Sequence of chain 2.A:
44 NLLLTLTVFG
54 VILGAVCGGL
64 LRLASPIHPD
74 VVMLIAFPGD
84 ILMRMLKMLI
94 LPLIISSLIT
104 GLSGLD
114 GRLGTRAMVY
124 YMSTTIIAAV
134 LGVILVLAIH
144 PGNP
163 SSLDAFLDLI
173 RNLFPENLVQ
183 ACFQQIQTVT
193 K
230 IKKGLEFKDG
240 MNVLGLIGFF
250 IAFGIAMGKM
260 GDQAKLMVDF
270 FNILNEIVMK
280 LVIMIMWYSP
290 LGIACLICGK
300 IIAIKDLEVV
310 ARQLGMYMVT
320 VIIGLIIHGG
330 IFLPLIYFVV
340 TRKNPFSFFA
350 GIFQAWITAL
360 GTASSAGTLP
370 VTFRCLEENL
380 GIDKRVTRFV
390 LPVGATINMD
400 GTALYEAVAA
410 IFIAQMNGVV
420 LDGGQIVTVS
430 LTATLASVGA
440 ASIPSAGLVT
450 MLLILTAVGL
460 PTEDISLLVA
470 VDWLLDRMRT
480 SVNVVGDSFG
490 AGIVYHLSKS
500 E

Binding-site contacts:
Ligand atom C16 contacts residue TYR287 of chain 2.A at 4.1 Å (hydrophobic).
Ligand atom C4 contacts residue PC11 of chain 2.E at 3.9 Å.
Ligand atom C4 contacts residue TRP286 of chain 2.A at 4.4 Å (hydrophobic).
Ligand atom C7 contacts residue TRP286 of chain 2.A at 3.8 Å (hydrophobic).
Ligand atom C15 contacts residue TYR287 of chain 2.A at 4.4 Å (hydrophobic).
Ligand atom C17 contacts residue TRP286 of chain 2.A at 3.9 Å (hydrophobic).
Ligand atom C14 contacts residue TRP286 of chain 2.A at 3.6 Å (hydrophobic).
Ligand atom C16 contacts residue TRP286 of chain 2.A at 3.7 Å (hydrophobic).
Ligand atom C26 contacts residue LEU290 of chain 2.A at 3.9 Å (hydrophobic).
Ligand atom C20 contacts residue LEU290 of chain 2.A at 4.2 Å (hydrophobic).
Ligand atom C27 contacts residue PC11 of chain 2.E at 4.5 Å.
Ligand atom C5 contacts residue PC11 of chain 2.E at 4.2 Å.
Ligand atom C7 contacts residue PC11 of chain 2.E at 3.1 Å.
Ligand atom C2 contacts residue LEU45 of chain 2.A at 3.6 Å (hydrophobic).
Ligand atom C23 contacts residue LEU290 of chain 2.A at 4.5 Å (hydrophobic).
Ligand atom C14 contacts residue PC11 of chain 2.E at 4.3 Å.
Ligand atom C21 contacts residue LEU290 of chain 2.A at 3.4 Å (hydrophobic).
Ligand atom C21 contacts residue PRO289 of chain 2.A at 3.7 Å (hydrophobic).
Ligand atom C6 contacts residue PC11 of chain 2.E at 3.3 Å.
Ligand atom C3 contacts residue TRP286 of chain 2.A at 3.5 Å (hydrophobic).
Ligand atom C12 contacts residue LEU49 of chain 2.A at 4.1 Å (hydrophobic).
Ligand atom C6 contacts residue TRP286 of chain 2.A at 3.6 Å (hydrophobic).
Ligand atom C11 contacts residue LEU49 of chain 2.A at 3.9 Å (hydrophobic).
Ligand atom C2 contacts residue TRP286 of chain 2.A at 3.7 Å (hydrophobic).
Ligand atom O1 contacts residue TRP286 of chain 2.A at 4.1 Å.
Ligand atom C25 contacts residue LEU290 of chain 2.A at 3.8 Å (hydrophobic).
Ligand atom C9 contacts residue TRP286 of chain 2.A at 3.8 Å (hydrophobic).
Ligand atom C1 contacts residue TRP286 of chain 2.A at 3.4 Å (hydrophobic).
Ligand atom C24 contacts residue LEU290 of chain 2.A at 3.9 Å (hydrophobic).
Ligand atom C16 contacts residue PC11 of chain 2.E at 4.0 Å.
Ligand atom C10 contacts residue TRP286 of chain 2.A at 4.2 Å (hydrophobic).
Ligand atom C1 contacts residue LEU45 of chain 2.A at 3.9 Å (hydrophobic).
Ligand atom C13 contacts residue TRP286 of chain 2.A at 4.4 Å (hydrophobic).
Ligand atom C8 contacts residue PC11 of chain 2.E at 4.5 Å.
Ligand atom C5 contacts residue TRP286 of chain 2.A at 4.0 Å (hydrophobic).
Ligand atom C1 contacts residue LEU49 of chain 2.A at 4.4 Å (hydrophobic).
Ligand atom C15 contacts residue PC11 of chain 2.E at 3.1 Å.
Ligand atom C15 contacts residue TRP286 of chain 2.A at 3.7 Å (hydrophobic).
Ligand atom C22 contacts residue LEU290 of chain 2.A at 3.7 Å (hydrophobic).

The protein below binds the small molecule below.
Small molecule (SMILES): CC(C)CCC[C@@H](C)[C@H]1CC[C@H]2[C@@H]3CC=C4C[C@@H](O)CC[C@]4(C)[C@H]3CC[C@]12C